Binding-site contacts:
Ligand atom O3 contacts residue GLY62 of chain 1.A at 3.7 Å.
Ligand atom C5 contacts residue ASN117 of chain 1.B at 4.0 Å.
Ligand atom O6 contacts residue PHE118 of chain 1.B at 3.0 Å (h-bond).
Ligand atom C2 contacts residue ASN137 of chain 1.B at 4.0 Å.
Ligand atom C6 contacts residue GLY62 of chain 1.A at 4.3 Å.
Ligand atom C1 contacts residue PHE118 of chain 1.B at 4.0 Å (hydrophobic).
Ligand atom C4 contacts residue ASN117 of chain 1.B at 3.4 Å.
Ligand atom C2 contacts residue ASN116 of chain 1.B at 3.5 Å.
Ligand atom C6 contacts residue SER139 of chain 1.B at 3.4 Å.
Ligand atom C4 contacts residue GLY61 of chain 1.A at 3.9 Å.
Ligand atom O5 contacts residue ASN65 of chain 1.A at 3.5 Å (h-bond).
Ligand atom C3 contacts residue ASN137 of chain 1.B at 4.0 Å.
Ligand atom O6 contacts residue ASN140 of chain 1.A at 4.2 Å.
Ligand atom C5 contacts residue PHE118 of chain 1.B at 3.8 Å (hydrophobic).
Ligand atom O4 contacts residue SER139 of chain 1.B at 4.2 Å.
Ligand atom C6 contacts residue ASN117 of chain 1.B at 3.7 Å.
Ligand atom C2 contacts residue ASN117 of chain 1.B at 4.3 Å.
Ligand atom C1 contacts residue ASN65 of chain 1.A at 3.6 Å.
Ligand atom C1 contacts residue ASN116 of chain 1.B at 3.1 Å.
Ligand atom O6 contacts residue GLY62 of chain 1.A at 3.1 Å.
Ligand atom C3 contacts residue GLY62 of chain 1.A at 4.0 Å.
Ligand atom O5 contacts residue ASN116 of chain 1.B at 3.4 Å (h-bond).
Ligand atom O4 contacts residue ASN137 of chain 1.B at 4.1 Å.
Ligand atom C6 contacts residue PHE118 of chain 1.B at 3.4 Å (hydrophobic).
Ligand atom O1 contacts residue ASN116 of chain 1.B at 4.4 Å.
Ligand atom O3 contacts residue ASN137 of chain 1.B at 3.3 Å (h-bond).
Ligand atom C2 contacts residue ASN65 of chain 1.A at 3.7 Å.
Ligand atom C2 contacts residue GLY61 of chain 1.A at 4.2 Å.
Ligand atom C4 contacts residue GLY62 of chain 1.A at 3.3 Å.
Ligand atom O4 contacts residue ASN117 of chain 1.B at 3.9 Å.
Ligand atom C3 contacts residue GLY61 of chain 1.A at 4.0 Å.
Ligand atom O5 contacts residue PHE118 of chain 1.B at 3.0 Å (h-bond).
Ligand atom C4 contacts residue ASN137 of chain 1.B at 4.1 Å.
Ligand atom O3 contacts residue GLY61 of chain 1.A at 3.0 Å.
Ligand atom O4 contacts residue GLY62 of chain 1.A at 3.7 Å.
Ligand atom O6 contacts residue SER139 of chain 1.B at 3.9 Å.
Ligand atom O2 contacts residue ASN116 of chain 1.B at 4.1 Å.
Ligand atom O3 contacts residue LYS113 of chain 1.B at 4.3 Å.
Ligand atom C2 contacts residue GLY62 of chain 1.A at 4.4 Å.
Ligand atom O5 contacts residue ASN117 of chain 1.B at 3.9 Å.

Sequence of chain 1.B:
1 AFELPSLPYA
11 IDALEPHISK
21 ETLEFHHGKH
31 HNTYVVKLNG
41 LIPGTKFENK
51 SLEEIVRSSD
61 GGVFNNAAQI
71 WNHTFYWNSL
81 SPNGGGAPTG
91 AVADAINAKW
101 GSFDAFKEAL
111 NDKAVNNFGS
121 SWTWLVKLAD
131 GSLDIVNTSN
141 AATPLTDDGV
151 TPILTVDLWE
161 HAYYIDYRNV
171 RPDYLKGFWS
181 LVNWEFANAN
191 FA

The small molecule below binds the protein below.
Small molecule (SMILES): OC[C@H]1O[C@H](O[C@H]2O[C@H](CO)[C@@H](O)[C@H](O)[C@H]2O)[C@H](O)[C@@H](O)[C@@H]1O

Sequence of chain 1.A:
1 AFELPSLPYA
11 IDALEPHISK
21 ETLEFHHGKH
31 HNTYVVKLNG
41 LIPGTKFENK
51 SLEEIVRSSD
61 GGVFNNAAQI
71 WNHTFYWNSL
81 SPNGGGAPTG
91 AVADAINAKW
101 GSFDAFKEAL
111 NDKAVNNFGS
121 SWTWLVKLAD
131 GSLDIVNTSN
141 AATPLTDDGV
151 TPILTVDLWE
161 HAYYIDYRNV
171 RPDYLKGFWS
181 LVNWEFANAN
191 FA